Sequence of chain 1.D:
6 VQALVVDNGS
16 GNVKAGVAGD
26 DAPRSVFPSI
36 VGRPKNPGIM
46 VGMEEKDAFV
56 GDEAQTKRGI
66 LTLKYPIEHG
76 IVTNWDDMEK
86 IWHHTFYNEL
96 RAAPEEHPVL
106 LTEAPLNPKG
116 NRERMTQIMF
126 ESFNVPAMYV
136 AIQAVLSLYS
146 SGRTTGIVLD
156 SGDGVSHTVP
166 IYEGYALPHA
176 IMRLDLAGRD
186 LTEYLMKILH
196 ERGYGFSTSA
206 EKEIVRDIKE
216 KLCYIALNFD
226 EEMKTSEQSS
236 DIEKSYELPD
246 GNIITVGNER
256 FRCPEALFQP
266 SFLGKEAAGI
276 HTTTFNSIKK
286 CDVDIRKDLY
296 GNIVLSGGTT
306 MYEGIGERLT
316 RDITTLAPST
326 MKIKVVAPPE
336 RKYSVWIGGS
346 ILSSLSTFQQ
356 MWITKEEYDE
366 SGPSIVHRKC

Binding-site contacts:
Ligand atom C23 contacts residue PRO113 of chain 1.A at 3.8 Å (hydrophobic).
Ligand atom C17 contacts residue VAL288 of chain 1.D at 3.4 Å (hydrophobic).
Ligand atom C2 contacts residue TYR199 of chain 1.E at 3.4 Å (hydrophobic).
Ligand atom C18 contacts residue GLY200 of chain 1.E at 4.0 Å.
Ligand atom C3 contacts residue TYR199 of chain 1.E at 3.5 Å (hydrophobic).
Ligand atom C21 contacts residue ILE76 of chain 1.A at 3.6 Å (hydrophobic).
Ligand atom BR contacts residue HIS74 of chain 1.A at 3.1 Å.
Ligand atom C35 contacts residue TYR199 of chain 1.E at 2.6 Å (hydrophobic).
Ligand atom O4 contacts residue GLU206 of chain 1.E at 3.0 Å (salt-bridge).
Ligand atom O3 contacts residue GLY200 of chain 1.E at 3.4 Å (h-bond).
Ligand atom C35 contacts residue ILE248 of chain 1.E at 3.7 Å (hydrophobic).
Ligand atom C27 contacts residue ILE76 of chain 1.A at 3.9 Å (hydrophobic).
Ligand atom C24 contacts residue PRO113 of chain 1.A at 3.3 Å (hydrophobic).
Ligand atom C25 contacts residue LEU111 of chain 1.A at 3.4 Å (hydrophobic).
Ligand atom C16 contacts residue LEU243 of chain 1.E at 2.7 Å (hydrophobic).
Ligand atom N contacts residue GLY198 of chain 1.E at 3.2 Å (h-bond).
Ligand atom O contacts residue GLY198 of chain 1.E at 4.0 Å.
Ligand atom C25 contacts residue HIS195 of chain 1.E at 3.4 Å.
Ligand atom C28 contacts residue ASP180 of chain 1.A at 3.7 Å.
Ligand atom C26 contacts residue ARG178 of chain 1.A at 3.5 Å.
Ligand atom C14 contacts residue LEU243 of chain 1.E at 3.9 Å (hydrophobic).
Ligand atom C13 contacts residue PHE201 of chain 1.E at 3.5 Å (hydrophobic).
Ligand atom C20 contacts residue ILE76 of chain 1.A at 4.0 Å (hydrophobic).
Ligand atom C11 contacts residue GLY200 of chain 1.E at 3.3 Å.
Ligand atom N2 contacts residue GLY200 of chain 1.E at 3.4 Å (h-bond).
Ligand atom C6 contacts residue GLY198 of chain 1.E at 3.9 Å.
Ligand atom C29 contacts residue GLY198 of chain 1.E at 3.8 Å.
Ligand atom C25 contacts residue ARG178 of chain 1.A at 3.8 Å.
Ligand atom BR contacts residue ASP180 of chain 1.A at 3.5 Å.
Ligand atom C26 contacts residue HIS195 of chain 1.E at 3.8 Å.
Ligand atom N3 contacts residue ASP180 of chain 1.A at 3.1 Å (salt-bridge).
Ligand atom O contacts residue TYR199 of chain 1.E at 3.8 Å.
Ligand atom C23 contacts residue ILE76 of chain 1.A at 3.3 Å (hydrophobic).
Ligand atom C contacts residue ASN247 of chain 1.E at 2.8 Å.
Ligand atom C30 contacts residue GLY198 of chain 1.E at 3.3 Å.
Ligand atom C16 contacts residue ILE249 of chain 1.E at 3.3 Å (hydrophobic).
Ligand atom O4 contacts residue GLY200 of chain 1.E at 3.1 Å (h-bond).
Ligand atom C24 contacts residue ILE76 of chain 1.A at 3.9 Å (hydrophobic).
Ligand atom C12 contacts residue PHE201 of chain 1.E at 3.9 Å (hydrophobic).
Ligand atom C22 contacts residue ILE76 of chain 1.A at 3.3 Å (hydrophobic).

The protein below binds the small molecule below.
Small molecule (SMILES): C/C1=C\[C@H](C)C[C@H](C)OC(=O)C[C@H](c2ccc(O)cc2)NC(=O)[C@@H](Cc2c(Br)[nH]c3ccccc23)N(C)C(=O)[C@H](C)NC(=O)[C@@H](C)C1

Sequence of chain 1.A:
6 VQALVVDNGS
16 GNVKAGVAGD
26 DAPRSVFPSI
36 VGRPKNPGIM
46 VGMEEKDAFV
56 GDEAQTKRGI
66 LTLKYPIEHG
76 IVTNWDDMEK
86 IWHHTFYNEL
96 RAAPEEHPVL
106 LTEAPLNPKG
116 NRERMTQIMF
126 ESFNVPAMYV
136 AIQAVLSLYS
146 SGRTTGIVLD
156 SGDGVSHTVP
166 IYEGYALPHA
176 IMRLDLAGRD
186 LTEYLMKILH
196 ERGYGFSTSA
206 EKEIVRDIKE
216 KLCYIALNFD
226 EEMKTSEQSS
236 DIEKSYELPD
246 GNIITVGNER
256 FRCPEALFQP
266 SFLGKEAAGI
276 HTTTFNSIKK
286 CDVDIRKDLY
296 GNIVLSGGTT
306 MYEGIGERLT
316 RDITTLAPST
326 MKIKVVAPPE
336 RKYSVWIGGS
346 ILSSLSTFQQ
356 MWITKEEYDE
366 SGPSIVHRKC

Sequence of chain 1.E:
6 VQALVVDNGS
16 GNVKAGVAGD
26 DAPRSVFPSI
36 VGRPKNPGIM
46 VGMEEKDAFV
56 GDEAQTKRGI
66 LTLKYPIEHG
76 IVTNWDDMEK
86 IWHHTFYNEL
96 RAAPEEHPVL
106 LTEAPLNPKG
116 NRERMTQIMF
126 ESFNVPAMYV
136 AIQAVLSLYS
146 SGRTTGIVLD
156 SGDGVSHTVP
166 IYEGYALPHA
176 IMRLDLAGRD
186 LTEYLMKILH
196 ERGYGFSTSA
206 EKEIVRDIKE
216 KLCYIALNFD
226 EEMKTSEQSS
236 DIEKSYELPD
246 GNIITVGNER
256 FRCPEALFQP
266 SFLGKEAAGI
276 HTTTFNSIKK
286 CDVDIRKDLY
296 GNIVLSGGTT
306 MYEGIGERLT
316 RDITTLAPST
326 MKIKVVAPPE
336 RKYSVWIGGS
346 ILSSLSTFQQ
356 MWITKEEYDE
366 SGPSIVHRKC